Binding-site contacts:
Ligand atom C14 contacts residue HIS237 of chain 48.A at 3.5 Å.
Ligand atom C12 contacts residue ILE99 of chain 48.A at 3.7 Å (hydrophobic).
Ligand atom C04 contacts residue ASN211 of chain 48.A at 3.4 Å.
Ligand atom C27 contacts residue PHE180 of chain 48.A at 3.2 Å (hydrophobic).
Ligand atom C09 contacts residue TYR191 of chain 48.A at 3.6 Å (hydrophobic).
Ligand atom C01 contacts residue TYR192 of chain 48.A at 2.9 Å (hydrophobic).
Ligand atom C03 contacts residue ASN211 of chain 48.A at 3.1 Å.
Ligand atom C22 contacts residue ILE123 of chain 48.A at 3.6 Å (hydrophobic).
Ligand atom C15 contacts residue LEU182 of chain 48.A at 3.7 Å (hydrophobic).
Ligand atom C15 contacts residue ILE123 of chain 48.A at 3.6 Å (hydrophobic).
Ligand atom N08 contacts residue LEU101 of chain 48.A at 3.8 Å.
Ligand atom N24 contacts residue PHE180 of chain 48.A at 3.6 Å.
Ligand atom C10 contacts residue TYR191 of chain 48.A at 3.7 Å (hydrophobic).
Ligand atom C14 contacts residue SER121 of chain 48.A at 3.5 Å.
Ligand atom N07 contacts residue LEU101 of chain 48.A at 3.7 Å.
Ligand atom N06 contacts residue LEU101 of chain 48.A at 3.2 Å.
Ligand atom C18 contacts residue ILE99 of chain 48.A at 3.8 Å (hydrophobic).
Ligand atom N24 contacts residue LEU216 of chain 48.A at 3.5 Å.
Ligand atom O26 contacts residue PHE180 of chain 48.A at 3.7 Å.
Ligand atom C18 contacts residue TYR145 of chain 48.A at 3.8 Å (hydrophobic).
Ligand atom O16 contacts residue ILE99 of chain 48.A at 3.6 Å.
Ligand atom C18 contacts residue LEU182 of chain 48.A at 3.2 Å (hydrophobic).
Ligand atom C17 contacts residue ILE99 of chain 48.A at 3.8 Å (hydrophobic).
Ligand atom C21 contacts residue ILE123 of chain 48.A at 3.8 Å (hydrophobic).
Ligand atom C19 contacts residue TYR145 of chain 48.A at 3.2 Å (hydrophobic).
Ligand atom O23 contacts residue LEU216 of chain 48.A at 3.7 Å.
Ligand atom C19 contacts residue LEU182 of chain 48.A at 3.6 Å (hydrophobic).
Ligand atom C25 contacts residue PHE180 of chain 48.A at 3.5 Å (hydrophobic).
Ligand atom C04 contacts residue MET213 of chain 48.A at 3.9 Å (hydrophobic).
Ligand atom C17 contacts residue LEU182 of chain 48.A at 3.7 Å (hydrophobic).
Ligand atom C09 contacts residue LEU101 of chain 48.A at 3.8 Å (hydrophobic).
Ligand atom C28 contacts residue TYR143 of chain 48.A at 3.4 Å (hydrophobic).
Ligand atom O26 contacts residue TYR145 of chain 48.A at 3.2 Å.
Ligand atom C22 contacts residue ILE99 of chain 48.A at 3.9 Å (hydrophobic).
Ligand atom C01 contacts residue THR207 of chain 48.A at 2.9 Å.
Ligand atom C13 contacts residue MET213 of chain 48.A at 3.4 Å (hydrophobic).
Ligand atom C28 contacts residue TYR145 of chain 48.A at 3.3 Å (hydrophobic).
Ligand atom C28 contacts residue MET144 of chain 48.A at 3.8 Å (hydrophobic).
Ligand atom C28 contacts residue ALA167 of chain 48.A at 3.1 Å (hydrophobic).
Ligand atom C05 contacts residue LEU101 of chain 48.A at 3.9 Å (hydrophobic).

Sequence of chain 48.A:
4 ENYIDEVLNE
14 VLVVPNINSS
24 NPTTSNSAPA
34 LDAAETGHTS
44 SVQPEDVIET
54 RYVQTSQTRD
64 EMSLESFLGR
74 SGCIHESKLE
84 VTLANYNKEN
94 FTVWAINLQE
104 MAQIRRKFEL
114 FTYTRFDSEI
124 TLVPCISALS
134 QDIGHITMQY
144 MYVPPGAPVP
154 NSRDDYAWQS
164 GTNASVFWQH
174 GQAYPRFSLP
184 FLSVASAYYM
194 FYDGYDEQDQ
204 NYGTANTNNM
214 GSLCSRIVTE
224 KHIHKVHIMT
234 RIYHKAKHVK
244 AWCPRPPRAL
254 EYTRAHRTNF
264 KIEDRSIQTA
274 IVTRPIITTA

A protein and the small-molecule ligand that binds it are described below.
Small molecule (SMILES): CCOc1noc2cc(OCCC3CCN(c4ccc(C)nn4)CC3)ccc12